Sequence of chain 1.D:
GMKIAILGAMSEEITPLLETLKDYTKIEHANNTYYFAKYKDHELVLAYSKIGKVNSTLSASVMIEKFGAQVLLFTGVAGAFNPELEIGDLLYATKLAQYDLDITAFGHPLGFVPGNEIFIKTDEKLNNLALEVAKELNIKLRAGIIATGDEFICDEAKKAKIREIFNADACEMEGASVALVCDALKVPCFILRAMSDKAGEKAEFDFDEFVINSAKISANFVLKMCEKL

Binding-site contacts:
Ligand atom C21 contacts residue ILE60 of chain 1.C at 3.7 Å (hydrophobic).
Ligand atom C9 contacts residue ALA87 of chain 1.C at 3.7 Å (hydrophobic).
Ligand atom N3 contacts residue GLU181 of chain 1.C at 3.6 Å.
Ligand atom C5 contacts residue PHE161 of chain 1.C at 3.5 Å (hydrophobic).
Ligand atom N7 contacts residue ALA87 of chain 1.C at 3.3 Å.
Ligand atom N7 contacts residue ASP206 of chain 1.C at 2.9 Å (salt-bridge).
Ligand atom C2 contacts residue MET182 of chain 1.C at 3.8 Å (hydrophobic).
Ligand atom C1' contacts residue PHE216 of chain 1.C at 3.6 Å (hydrophobic).
Ligand atom O3' contacts residue GLU183 of chain 1.C at 2.7 Å (salt-bridge).
Ligand atom C22 contacts residue PHE115 of chain 1.D at 3.5 Å (hydrophobic).
Ligand atom C3' contacts residue GLU183 of chain 1.C at 3.5 Å.
Ligand atom C8 contacts residue SER205 of chain 1.C at 3.4 Å.
Ligand atom C2' contacts residue GLU183 of chain 1.C at 3.5 Å.
Ligand atom C8 contacts residue GLY88 of chain 1.C at 3.5 Å.
Ligand atom C2' contacts residue MET182 of chain 1.C at 3.6 Å (hydrophobic).
Ligand atom C5 contacts residue ASP206 of chain 1.C at 3.8 Å.
Ligand atom C2 contacts residue ILE162 of chain 1.C at 3.8 Å (hydrophobic).
Ligand atom C10 contacts residue VAL86 of chain 1.C at 3.1 Å (hydrophobic).
Ligand atom C8 contacts residue ALA87 of chain 1.C at 3.2 Å (hydrophobic).
Ligand atom O3' contacts residue ILE60 of chain 1.C at 3.4 Å.
Ligand atom C2 contacts residue PHE161 of chain 1.C at 3.7 Å (hydrophobic).
Ligand atom C21 contacts residue PHE115 of chain 1.D at 3.8 Å (hydrophobic).
Ligand atom C5' contacts residue PHE161 of chain 1.C at 3.7 Å (hydrophobic).
Ligand atom N1 contacts residue CYS180 of chain 1.C at 3.7 Å.
Ligand atom C6 contacts residue PHE161 of chain 1.C at 3.3 Å (hydrophobic).
Ligand atom O3' contacts residue ALA18 of chain 1.C at 3.5 Å.
Ligand atom C2 contacts residue GLU160 of chain 1.C at 3.6 Å.
Ligand atom C3' contacts residue MET182 of chain 1.C at 3.6 Å (hydrophobic).
Ligand atom C8 contacts residue ASP206 of chain 1.C at 3.8 Å.
Ligand atom N7 contacts residue SER205 of chain 1.C at 3.6 Å (h-bond).
Ligand atom C3' contacts residue ILE60 of chain 1.C at 3.7 Å (hydrophobic).
Ligand atom N6 contacts residue ASP206 of chain 1.C at 3.0 Å (salt-bridge).
Ligand atom N1 contacts residue PHE161 of chain 1.C at 3.4 Å.
Ligand atom N3 contacts residue MET182 of chain 1.C at 3.5 Å.
Ligand atom C5 contacts residue GLY88 of chain 1.C at 3.5 Å.
Ligand atom N1 contacts residue ILE162 of chain 1.C at 3.0 Å (h-bond).
Ligand atom N6 contacts residue ILE162 of chain 1.C at 2.9 Å (h-bond).
Ligand atom N7 contacts residue GLY88 of chain 1.C at 3.1 Å (h-bond).
Ligand atom N6 contacts residue PHE161 of chain 1.C at 3.5 Å.
Ligand atom C20 contacts residue PHE115 of chain 1.D at 3.6 Å (hydrophobic).

The small molecule below binds the protein below.
Small molecule (SMILES): CCCCSC[C@H]1CN(Cc2c[nH]c3c(N)ncnc23)C[C@@H]1O

Sequence of chain 1.C:
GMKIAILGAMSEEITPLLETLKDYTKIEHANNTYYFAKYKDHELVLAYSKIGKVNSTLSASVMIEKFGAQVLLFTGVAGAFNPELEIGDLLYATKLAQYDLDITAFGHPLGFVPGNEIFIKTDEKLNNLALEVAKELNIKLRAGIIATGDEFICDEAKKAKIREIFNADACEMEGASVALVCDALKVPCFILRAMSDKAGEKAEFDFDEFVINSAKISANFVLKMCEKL